Binding-site contacts:
Ligand atom C19 contacts residue ILE319 of chain 1.D at 3.8 Å (hydrophobic).
Ligand atom C16 contacts residue PHE492 of chain 1.D at 3.7 Å (hydrophobic).
Ligand atom C4 contacts residue MET222 of chain 1.D at 3.4 Å (hydrophobic).
Ligand atom C14 contacts residue CYS250 of chain 1.D at 3.8 Å (hydrophobic).
Ligand atom C5 contacts residue VAL219 of chain 1.D at 3.6 Å (hydrophobic).
Ligand atom C13 contacts residue PHE491 of chain 1.D at 3.7 Å (hydrophobic).
Ligand atom C12 contacts residue PHE491 of chain 1.D at 3.3 Å (hydrophobic).
Ligand atom C4 contacts residue TRP232 of chain 1.D at 3.6 Å (hydrophobic).
Ligand atom N3 contacts residue CYS250 of chain 1.D at 3.7 Å.
Ligand atom C15 contacts residue PHE491 of chain 1.D at 3.7 Å (hydrophobic).
Ligand atom C1 contacts residue TYR226 of chain 1.D at 3.6 Å (hydrophobic).
Ligand atom C10 contacts residue TYR520 of chain 1.D at 3.8 Å (hydrophobic).
Ligand atom C16 contacts residue THR251 of chain 1.D at 3.4 Å.
Ligand atom C3 contacts residue TRP232 of chain 1.D at 3.6 Å (hydrophobic).
Ligand atom C7 contacts residue ILE243 of chain 1.D at 3.8 Å (hydrophobic).
Ligand atom C6 contacts residue ASP246 of chain 1.D at 3.4 Å.
Ligand atom C4 contacts residue PHE242 of chain 1.D at 3.7 Å (hydrophobic).
Ligand atom N1 contacts residue TYR520 of chain 1.D at 3.7 Å.
Ligand atom C6 contacts residue TYR520 of chain 1.D at 3.6 Å (hydrophobic).
Ligand atom C17 contacts residue ALA333 of chain 1.D at 3.5 Å (hydrophobic).
Ligand atom C7 contacts residue CYS317 of chain 1.D at 3.5 Å (hydrophobic).
Ligand atom C17 contacts residue PHE492 of chain 1.D at 3.8 Å (hydrophobic).
Ligand atom O contacts residue ALA223 of chain 1.D at 3.3 Å.
Ligand atom C14 contacts residue ASP246 of chain 1.D at 3.6 Å.
Ligand atom C contacts residue TYR226 of chain 1.D at 3.6 Å (hydrophobic).
Ligand atom O contacts residue TYR226 of chain 1.D at 3.8 Å.
Ligand atom N1 contacts residue ASP246 of chain 1.D at 3.1 Å (salt-bridge).
Ligand atom C20 contacts residue ASP246 of chain 1.D at 3.1 Å.
Ligand atom O1 contacts residue CYS317 of chain 1.D at 3.0 Å (h-bond).
Ligand atom C13 contacts residue TYR520 of chain 1.D at 3.8 Å (hydrophobic).
Ligand atom C17 contacts residue THR251 of chain 1.D at 3.6 Å.
Ligand atom C18 contacts residue PHE492 of chain 1.D at 3.8 Å (hydrophobic).
Ligand atom N2 contacts residue PHE491 of chain 1.D at 3.4 Å.
Ligand atom C13 contacts residue ASP246 of chain 1.D at 3.4 Å.
Ligand atom C5 contacts residue ALA223 of chain 1.D at 3.8 Å (hydrophobic).
Ligand atom C10 contacts residue ASN516 of chain 1.D at 3.8 Å.
Ligand atom C8 contacts residue CYS317 of chain 1.D at 3.4 Å (hydrophobic).
Ligand atom C19 contacts residue PHE491 of chain 1.D at 3.7 Å (hydrophobic).
Ligand atom C12 contacts residue ASN516 of chain 1.D at 3.8 Å.
Ligand atom C3 contacts residue PHE242 of chain 1.D at 3.7 Å (hydrophobic).

Sequence of chain 1.D:
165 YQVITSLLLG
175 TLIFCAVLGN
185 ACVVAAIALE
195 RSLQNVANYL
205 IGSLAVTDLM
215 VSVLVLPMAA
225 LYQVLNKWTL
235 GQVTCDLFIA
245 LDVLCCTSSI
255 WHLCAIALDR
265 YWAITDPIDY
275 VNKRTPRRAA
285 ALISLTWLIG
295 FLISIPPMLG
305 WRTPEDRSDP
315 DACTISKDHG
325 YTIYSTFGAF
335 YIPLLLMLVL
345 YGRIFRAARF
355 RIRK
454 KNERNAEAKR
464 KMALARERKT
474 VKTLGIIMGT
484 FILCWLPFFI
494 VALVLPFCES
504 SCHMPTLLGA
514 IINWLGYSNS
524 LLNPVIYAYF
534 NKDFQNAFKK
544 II

The protein below binds the small molecule below.
Small molecule (SMILES): O=C1CC2(CCCC2)CC(=O)N1CCCCN1CCN(c2ncccn2)CC1